Binding-site contacts:
Ligand atom C16 contacts residue LYS157 of chain 1.C at 4.1 Å.
Ligand atom C10 contacts residue PHE164 of chain 1.C at 4.4 Å (hydrophobic).
Ligand atom C6 contacts residue PHE164 of chain 1.C at 3.8 Å (hydrophobic).
Ligand atom C15 contacts residue LYS157 of chain 1.C at 4.1 Å.
Ligand atom C7 contacts residue GLN161 of chain 1.C at 3.7 Å.
Ligand atom C5 contacts residue PHE164 of chain 1.C at 3.8 Å (hydrophobic).
Ligand atom C15 contacts residue LEU160 of chain 1.C at 4.3 Å (hydrophobic).
Ligand atom C24 contacts residue PHE1 of chain 1.J at 3.4 Å (hydrophobic).
Ligand atom C19 contacts residue PHE219 of chain 1.C at 4.2 Å (hydrophobic).
Ligand atom O25 contacts residue PHE1 of chain 1.J at 2.7 Å (h-bond).
Ligand atom C6 contacts residue LEU160 of chain 1.C at 4.3 Å (hydrophobic).
Ligand atom O26 contacts residue ARG156 of chain 1.C at 3.3 Å (salt-bridge).
Ligand atom O25 contacts residue ARG156 of chain 1.C at 3.0 Å (salt-bridge).
Ligand atom C18 contacts residue LEU223 of chain 1.C at 4.0 Å (hydrophobic).
Ligand atom O25 contacts residue PHE225 of chain 1.C at 4.4 Å.
Ligand atom O7 contacts residue GLN161 of chain 1.C at 3.1 Å.
Ligand atom C23 contacts residue PHE1 of chain 1.J at 3.5 Å (hydrophobic).
Ligand atom C23 contacts residue ARG156 of chain 1.C at 4.5 Å.
Ligand atom C22 contacts residue PHE1 of chain 1.J at 4.5 Å (hydrophobic).
Ligand atom C19 contacts residue PHE164 of chain 1.C at 3.5 Å (hydrophobic).
Ligand atom C24 contacts residue ARG156 of chain 1.C at 3.5 Å.
Ligand atom C6 contacts residue GLN161 of chain 1.C at 4.0 Å.

A small-molecule ligand and the protein it binds are described below.
Small molecule (SMILES): C[C@H](CCC(=O)O)[C@H]1CC[C@H]2[C@@H]3[C@H](O)C[C@@H]4C[C@H](O)CC[C@]4(C)[C@H]3C[C@H](O)[C@]12C

Sequence of chain 1.C:
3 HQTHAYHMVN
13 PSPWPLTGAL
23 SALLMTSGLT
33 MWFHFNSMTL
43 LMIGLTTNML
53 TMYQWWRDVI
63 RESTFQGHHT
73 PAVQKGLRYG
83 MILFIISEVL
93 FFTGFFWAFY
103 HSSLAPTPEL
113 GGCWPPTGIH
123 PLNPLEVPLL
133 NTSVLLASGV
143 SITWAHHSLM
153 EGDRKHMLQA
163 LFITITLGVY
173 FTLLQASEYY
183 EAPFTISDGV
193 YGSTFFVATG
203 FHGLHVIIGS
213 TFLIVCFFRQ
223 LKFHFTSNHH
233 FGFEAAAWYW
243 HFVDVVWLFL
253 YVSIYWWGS

Sequence of chain 1.J:
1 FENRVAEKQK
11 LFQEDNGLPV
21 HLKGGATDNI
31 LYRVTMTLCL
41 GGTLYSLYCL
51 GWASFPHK